Sequence of chain 49.B:
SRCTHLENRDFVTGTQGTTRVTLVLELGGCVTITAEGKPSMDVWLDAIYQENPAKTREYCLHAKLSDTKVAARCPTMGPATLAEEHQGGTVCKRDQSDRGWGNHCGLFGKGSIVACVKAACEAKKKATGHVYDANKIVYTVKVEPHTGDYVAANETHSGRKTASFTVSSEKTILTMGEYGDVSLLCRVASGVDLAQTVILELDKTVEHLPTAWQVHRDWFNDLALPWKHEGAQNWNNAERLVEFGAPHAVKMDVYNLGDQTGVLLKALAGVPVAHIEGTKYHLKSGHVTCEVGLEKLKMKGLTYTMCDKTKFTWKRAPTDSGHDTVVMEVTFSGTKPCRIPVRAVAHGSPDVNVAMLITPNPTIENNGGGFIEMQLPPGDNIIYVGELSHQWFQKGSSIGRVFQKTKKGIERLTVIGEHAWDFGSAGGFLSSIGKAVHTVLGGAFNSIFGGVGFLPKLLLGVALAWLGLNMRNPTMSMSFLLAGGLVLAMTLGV

A protein and the small-molecule ligand that binds it are described below.
Small molecule (SMILES): CC(=O)N[C@H]1[C@H](O[C@H]2[C@H](O)[C@@H](NC(C)=O)CO[C@@H]2CO[C@@H]2O[C@@H](C)[C@@H](O)[C@@H](O)[C@@H]2O)O[C@H](CO)[C@@H](O)[C@@H]1O

Sequence of chain 49.A:
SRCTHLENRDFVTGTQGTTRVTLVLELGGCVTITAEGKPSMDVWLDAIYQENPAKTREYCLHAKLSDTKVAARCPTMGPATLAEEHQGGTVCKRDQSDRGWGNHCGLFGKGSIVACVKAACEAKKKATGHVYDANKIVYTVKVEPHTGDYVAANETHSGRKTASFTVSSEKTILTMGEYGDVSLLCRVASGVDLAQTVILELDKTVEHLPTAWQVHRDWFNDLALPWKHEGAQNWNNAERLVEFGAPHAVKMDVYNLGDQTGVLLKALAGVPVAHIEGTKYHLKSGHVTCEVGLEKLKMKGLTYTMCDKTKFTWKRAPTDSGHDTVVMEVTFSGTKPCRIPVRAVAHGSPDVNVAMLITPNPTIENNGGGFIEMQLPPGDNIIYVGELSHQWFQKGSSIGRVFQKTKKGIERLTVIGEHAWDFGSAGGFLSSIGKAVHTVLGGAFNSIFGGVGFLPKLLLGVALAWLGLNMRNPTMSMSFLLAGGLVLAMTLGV

Binding-site contacts:
Ligand atom C6 contacts residue HIS104 of chain 49.B at 3.5 Å.
Ligand atom C4 contacts residue ASN154 of chain 49.A at 4.2 Å.
Ligand atom C3 contacts residue ASN154 of chain 49.A at 3.8 Å.
Ligand atom C8 contacts residue ASN154 of chain 49.A at 3.7 Å.
Ligand atom O5 contacts residue HIS104 of chain 49.B at 3.1 Å.
Ligand atom C1 contacts residue ASN154 of chain 49.A at 1.4 Å.
Ligand atom C5 contacts residue HIS104 of chain 49.B at 3.2 Å.
Ligand atom N2 contacts residue ASN154 of chain 49.A at 2.9 Å (h-bond).
Ligand atom O7 contacts residue ASN154 of chain 49.A at 3.4 Å (h-bond).
Ligand atom C2 contacts residue ASN154 of chain 49.A at 2.4 Å.
Ligand atom C6 contacts residue VAL250 of chain 49.B at 4.3 Å (hydrophobic).
Ligand atom O5 contacts residue ASN154 of chain 49.A at 2.3 Å (h-bond).
Ligand atom C4 contacts residue HIS104 of chain 49.B at 4.5 Å.
Ligand atom C1 contacts residue HIS104 of chain 49.B at 3.7 Å.
Ligand atom C8 contacts residue HIS104 of chain 49.B at 4.5 Å.
Ligand atom C5 contacts residue ASN154 of chain 49.A at 3.6 Å.
Ligand atom C7 contacts residue ASN154 of chain 49.A at 3.4 Å.